This protein binds this small molecule.
Small molecule (SMILES): O=C1c2cccc3c2[C@@H](CCC3)CN1[C@@H]1CN2CCC1CC2

Sequence of chain 1.C:
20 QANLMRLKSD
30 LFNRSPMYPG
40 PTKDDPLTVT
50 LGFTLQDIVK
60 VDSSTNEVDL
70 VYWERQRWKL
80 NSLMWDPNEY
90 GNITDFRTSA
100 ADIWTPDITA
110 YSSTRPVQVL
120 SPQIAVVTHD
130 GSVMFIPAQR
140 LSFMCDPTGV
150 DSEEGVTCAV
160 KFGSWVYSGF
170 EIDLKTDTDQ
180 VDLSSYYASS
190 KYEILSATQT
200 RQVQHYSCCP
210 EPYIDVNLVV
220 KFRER

Sequence of chain 1.B:
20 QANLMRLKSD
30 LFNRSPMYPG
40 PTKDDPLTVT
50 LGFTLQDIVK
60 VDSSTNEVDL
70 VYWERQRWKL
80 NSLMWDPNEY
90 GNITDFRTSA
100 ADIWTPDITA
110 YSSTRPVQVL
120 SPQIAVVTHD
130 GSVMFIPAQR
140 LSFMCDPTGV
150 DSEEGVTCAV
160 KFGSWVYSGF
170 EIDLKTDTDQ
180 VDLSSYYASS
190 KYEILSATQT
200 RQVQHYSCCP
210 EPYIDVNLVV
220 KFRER

Binding-site contacts:
Ligand atom C01 contacts residue MET133 of chain 1.C at 4.0 Å (hydrophobic).
Ligand atom N17 contacts residue TRP164 of chain 1.B at 3.1 Å (h-bond).
Ligand atom C08 contacts residue CYS207 of chain 1.B at 3.7 Å (hydrophobic).
Ligand atom O07 contacts residue ARG74 of chain 1.C at 4.0 Å.
Ligand atom C08 contacts residue CYS208 of chain 1.B at 3.9 Å (hydrophobic).
Ligand atom C19 contacts residue TYR205 of chain 1.B at 3.9 Å (hydrophobic).
Ligand atom C03 contacts residue CYS208 of chain 1.B at 3.6 Å (hydrophobic).
Ligand atom C19 contacts residue TYR212 of chain 1.B at 3.9 Å (hydrophobic).
Ligand atom C09 contacts residue ILE135 of chain 1.C at 3.9 Å (hydrophobic).
Ligand atom N05 contacts residue ILE135 of chain 1.C at 3.5 Å.
Ligand atom C12 contacts residue CYS207 of chain 1.B at 3.6 Å (hydrophobic).
Ligand atom C11 contacts residue MET133 of chain 1.C at 3.7 Å (hydrophobic).
Ligand atom N17 contacts residue TYR110 of chain 1.B at 3.4 Å (h-bond).
Ligand atom C03 contacts residue ILE135 of chain 1.C at 4.1 Å (hydrophobic).
Ligand atom C08 contacts residue ILE135 of chain 1.C at 3.6 Å (hydrophobic).
Ligand atom C18 contacts residue TYR212 of chain 1.B at 3.8 Å (hydrophobic).
Ligand atom C22 contacts residue TYR110 of chain 1.B at 3.5 Å (hydrophobic).
Ligand atom O07 contacts residue ILE135 of chain 1.C at 3.9 Å.
Ligand atom C09 contacts residue CYS207 of chain 1.B at 4.1 Å (hydrophobic).
Ligand atom C14 contacts residue MET133 of chain 1.C at 3.6 Å (hydrophobic).
Ligand atom C13 contacts residue CYS207 of chain 1.B at 3.4 Å (hydrophobic).
Ligand atom C04 contacts residue ILE135 of chain 1.C at 3.7 Å (hydrophobic).
Ligand atom C06 contacts residue ILE135 of chain 1.C at 3.5 Å (hydrophobic).
Ligand atom C03 contacts residue TYR212 of chain 1.B at 4.0 Å (hydrophobic).
Ligand atom O07 contacts residue CYS207 of chain 1.B at 4.2 Å.
Ligand atom C12 contacts residue ARG74 of chain 1.C at 3.8 Å.
Ligand atom C09 contacts residue CYS208 of chain 1.B at 3.5 Å (hydrophobic).
Ligand atom C18 contacts residue TRP164 of chain 1.B at 3.3 Å (hydrophobic).
Ligand atom C16 contacts residue TRP164 of chain 1.B at 3.4 Å (hydrophobic).
Ligand atom C18 contacts residue TYR110 of chain 1.B at 3.2 Å (hydrophobic).
Ligand atom C06 contacts residue CYS207 of chain 1.B at 3.9 Å (hydrophobic).
Ligand atom C13 contacts residue ARG74 of chain 1.C at 3.3 Å.
Ligand atom C10 contacts residue MET133 of chain 1.C at 3.8 Å (hydrophobic).
Ligand atom C08 contacts residue ARG74 of chain 1.C at 4.1 Å.
Ligand atom C10 contacts residue CYS208 of chain 1.B at 3.9 Å (hydrophobic).
Ligand atom C22 contacts residue TRP164 of chain 1.B at 3.8 Å (hydrophobic).
Ligand atom C21 contacts residue TYR110 of chain 1.B at 4.1 Å (hydrophobic).
Ligand atom C21 contacts residue TRP72 of chain 1.C at 3.6 Å (hydrophobic).
Ligand atom C22 contacts residue TRP72 of chain 1.C at 4.0 Å (hydrophobic).
Ligand atom C04 contacts residue TYR212 of chain 1.B at 4.1 Å (hydrophobic).